This protein binds this small molecule.
Small molecule (SMILES): NS(=O)(=O)c1cc2c(cc1Cl)N[C@H]([C@H]1C[C@H]3C=C[C@@H]1C3)NS2(=O)=O

Sequence of chain 1.D:
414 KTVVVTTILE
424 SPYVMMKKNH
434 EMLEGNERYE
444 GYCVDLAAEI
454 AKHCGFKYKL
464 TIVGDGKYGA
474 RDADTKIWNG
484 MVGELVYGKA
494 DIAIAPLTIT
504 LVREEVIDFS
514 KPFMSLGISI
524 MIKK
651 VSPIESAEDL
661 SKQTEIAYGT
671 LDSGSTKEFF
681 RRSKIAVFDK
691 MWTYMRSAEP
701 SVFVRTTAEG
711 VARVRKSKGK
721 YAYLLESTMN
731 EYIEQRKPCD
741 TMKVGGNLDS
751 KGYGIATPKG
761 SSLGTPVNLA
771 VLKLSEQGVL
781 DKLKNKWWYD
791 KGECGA

Sequence of chain 1.C:
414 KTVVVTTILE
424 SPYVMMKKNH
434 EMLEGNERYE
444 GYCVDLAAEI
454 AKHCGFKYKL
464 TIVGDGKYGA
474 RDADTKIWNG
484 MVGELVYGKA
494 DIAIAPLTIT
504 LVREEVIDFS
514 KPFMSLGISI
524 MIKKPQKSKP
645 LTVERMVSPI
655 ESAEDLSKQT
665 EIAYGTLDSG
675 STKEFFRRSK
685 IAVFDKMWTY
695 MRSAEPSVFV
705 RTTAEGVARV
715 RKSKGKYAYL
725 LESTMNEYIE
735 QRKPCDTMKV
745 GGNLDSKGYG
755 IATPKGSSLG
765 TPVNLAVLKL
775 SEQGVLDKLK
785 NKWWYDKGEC

Binding-site contacts:
Ligand atom C3 contacts residue LYS751 of chain 1.D at 3.6 Å.
Ligand atom C7 contacts residue LEU772 of chain 1.C at 3.8 Å (hydrophobic).
Ligand atom N2 contacts residue PRO515 of chain 1.C at 3.8 Å.
Ligand atom N3 contacts residue MET517 of chain 1.C at 3.3 Å.
Ligand atom O4 contacts residue SER750 of chain 1.D at 3.9 Å.
Ligand atom C12 contacts residue SER750 of chain 1.D at 3.7 Å.
Ligand atom C7 contacts residue LYS514 of chain 1.C at 3.8 Å.
Ligand atom N3 contacts residue LYS784 of chain 1.C at 3.8 Å.
Ligand atom CL contacts residue LEU780 of chain 1.C at 3.6 Å.
Ligand atom C11 contacts residue MET517 of chain 1.C at 3.8 Å (hydrophobic).
Ligand atom C7 contacts residue ILE502 of chain 1.D at 3.6 Å (hydrophobic).
Ligand atom O1 contacts residue LYS751 of chain 1.D at 3.7 Å.
Ligand atom C9 contacts residue SER750 of chain 1.D at 3.7 Å.
Ligand atom C4 contacts residue ILE502 of chain 1.D at 3.6 Å (hydrophobic).
Ligand atom C3 contacts residue ILE502 of chain 1.D at 3.5 Å (hydrophobic).
Ligand atom C5 contacts residue LEU772 of chain 1.C at 3.6 Å (hydrophobic).
Ligand atom C6 contacts residue SER775 of chain 1.C at 3.3 Å.
Ligand atom C8 contacts residue PRO515 of chain 1.C at 3.4 Å (hydrophobic).
Ligand atom O2 contacts residue PRO515 of chain 1.C at 3.7 Å.
Ligand atom N1 contacts residue PRO515 of chain 1.C at 2.9 Å (h-bond).
Ligand atom C11 contacts residue SER518 of chain 1.C at 3.5 Å.
Ligand atom C3 contacts residue GLY752 of chain 1.D at 3.6 Å.
Ligand atom C14 contacts residue SER750 of chain 1.D at 3.7 Å.
Ligand atom C13 contacts residue SER750 of chain 1.D at 3.8 Å.
Ligand atom O2 contacts residue SER518 of chain 1.C at 3.0 Å (h-bond).
Ligand atom C1 contacts residue PRO515 of chain 1.C at 3.2 Å (hydrophobic).
Ligand atom C10 contacts residue SER750 of chain 1.D at 3.7 Å.
Ligand atom N2 contacts residue SER750 of chain 1.D at 3.8 Å.
Ligand atom N2 contacts residue SER775 of chain 1.C at 3.4 Å (h-bond).
Ligand atom C14 contacts residue SER775 of chain 1.C at 3.9 Å.
Ligand atom C5 contacts residue SER775 of chain 1.C at 3.8 Å.
Ligand atom O1 contacts residue SER750 of chain 1.D at 4.0 Å.
Ligand atom C12 contacts residue PHE516 of chain 1.C at 3.9 Å (hydrophobic).
Ligand atom C11 contacts residue SER750 of chain 1.D at 3.7 Å.
Ligand atom C2 contacts residue ILE502 of chain 1.D at 3.7 Å (hydrophobic).
Ligand atom O4 contacts residue SER518 of chain 1.C at 3.0 Å (h-bond).
Ligand atom O3 contacts residue ASP781 of chain 1.C at 2.9 Å (salt-bridge).
Ligand atom O2 contacts residue MET517 of chain 1.C at 3.0 Å.
Ligand atom CL contacts residue ASP781 of chain 1.C at 3.0 Å.
Ligand atom C13 contacts residue PHE516 of chain 1.C at 3.9 Å (hydrophobic).